Binding-site contacts:
Ligand atom C3 contacts residue TYR186 of chain 1.A at 3.4 Å (hydrophobic).
Ligand atom O2 contacts residue PHE271 of chain 1.A at 3.5 Å.
Ligand atom O4 contacts residue SER267 of chain 1.A at 2.7 Å (h-bond).
Ligand atom C4 contacts residue LEU207 of chain 1.A at 3.8 Å (hydrophobic).
Ligand atom C5 contacts residue TYR186 of chain 1.A at 3.4 Å (hydrophobic).
Ligand atom C1 contacts residue 5NF1 of chain 1.C at 3.3 Å.
Ligand atom O3 contacts residue ARG265 of chain 1.A at 2.8 Å (salt-bridge).
Ligand atom C3 contacts residue ASN184 of chain 1.A at 3.4 Å.
Ligand atom C3 contacts residue LEU195 of chain 1.A at 3.9 Å (hydrophobic).
Ligand atom O1 contacts residue 5NF1 of chain 1.C at 3.1 Å.
Ligand atom O4 contacts residue ASN184 of chain 1.A at 3.8 Å.
Ligand atom O3 contacts residue LEU207 of chain 1.A at 3.5 Å.
Ligand atom C1 contacts residue PHE271 of chain 1.A at 3.8 Å (hydrophobic).
Ligand atom O2 contacts residue ASN184 of chain 1.A at 3.3 Å (h-bond).
Ligand atom C1 contacts residue FE21 of chain 1.G at 2.9 Å.
Ligand atom O1 contacts residue PHE271 of chain 1.A at 3.7 Å.
Ligand atom O4 contacts residue VAL258 of chain 1.A at 3.9 Å.
Ligand atom C4 contacts residue VAL258 of chain 1.A at 3.8 Å (hydrophobic).
Ligand atom C1 contacts residue LEU195 of chain 1.A at 3.8 Å (hydrophobic).
Ligand atom O3 contacts residue LEU214 of chain 1.A at 3.9 Å.
Ligand atom O3 contacts residue VAL258 of chain 1.A at 4.0 Å.
Ligand atom C5 contacts residue LEU207 of chain 1.A at 3.9 Å (hydrophobic).
Ligand atom O5 contacts residue FE21 of chain 1.G at 2.3 Å.
Ligand atom C4 contacts residue TYR186 of chain 1.A at 3.7 Å (hydrophobic).
Ligand atom O1 contacts residue HIS198 of chain 1.A at 3.2 Å (h-bond).
Ligand atom O4 contacts residue TYR186 of chain 1.A at 2.5 Å (h-bond).
Ligand atom O1 contacts residue FE21 of chain 1.G at 2.2 Å.
Ligand atom C5 contacts residue SER267 of chain 1.A at 3.5 Å.
Ligand atom O2 contacts residue 5NF1 of chain 1.C at 2.7 Å (h-bond).
Ligand atom O5 contacts residue HIS198 of chain 1.A at 3.4 Å.
Ligand atom C5 contacts residue ARG265 of chain 1.A at 3.4 Å.
Ligand atom O2 contacts residue GLN120 of chain 1.A at 3.9 Å.
Ligand atom O4 contacts residue ARG265 of chain 1.A at 2.9 Å (salt-bridge).
Ligand atom O5 contacts residue HIS256 of chain 1.A at 3.2 Å (h-bond).
Ligand atom O1 contacts residue ASP200 of chain 1.A at 3.2 Å (salt-bridge).
Ligand atom O5 contacts residue LEU195 of chain 1.A at 3.6 Å.
Ligand atom C2 contacts residue LEU195 of chain 1.A at 3.5 Å (hydrophobic).
Ligand atom C5 contacts residue VAL258 of chain 1.A at 3.6 Å (hydrophobic).
Ligand atom C2 contacts residue FE21 of chain 1.G at 2.9 Å.
Ligand atom C4 contacts residue LEU214 of chain 1.A at 3.9 Å (hydrophobic).

Sequence of chain 1.A:
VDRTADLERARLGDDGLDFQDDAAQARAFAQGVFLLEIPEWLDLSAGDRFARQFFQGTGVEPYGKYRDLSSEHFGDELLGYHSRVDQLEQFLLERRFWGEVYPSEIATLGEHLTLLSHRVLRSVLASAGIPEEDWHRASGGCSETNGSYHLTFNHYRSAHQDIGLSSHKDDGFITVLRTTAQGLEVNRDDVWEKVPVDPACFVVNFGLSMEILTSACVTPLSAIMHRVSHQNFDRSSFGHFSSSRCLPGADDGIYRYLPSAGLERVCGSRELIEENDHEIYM

A small-molecule ligand and the protein it binds are described below.
Small molecule (SMILES): O=C(O)CCC(=O)C(=O)O